This small molecule binds to this protein.
Small molecule (SMILES): CC(=O)N[C@@H]1[C@@H](O)[C@H](O)[C@@H](CO)O[C@H]1O

Sequence of chain 7.D:
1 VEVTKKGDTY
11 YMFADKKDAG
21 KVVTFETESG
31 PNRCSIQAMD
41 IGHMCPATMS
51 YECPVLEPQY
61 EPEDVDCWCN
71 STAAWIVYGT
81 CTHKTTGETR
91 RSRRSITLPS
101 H

Binding-site contacts:
Ligand atom C1 contacts residue ASN32 of chain 7.D at 4.5 Å.
Ligand atom C6 contacts residue ARG33 of chain 7.D at 3.3 Å.
Ligand atom C3 contacts residue PRO31 of chain 7.D at 3.3 Å (hydrophobic).
Ligand atom C5 contacts residue ARG33 of chain 7.D at 4.4 Å.
Ligand atom O7 contacts residue ASN70 of chain 7.D at 3.3 Å (h-bond).
Ligand atom O7 contacts residue SER29 of chain 7.D at 4.4 Å.
Ligand atom C7 contacts residue PRO31 of chain 7.D at 3.1 Å (hydrophobic).
Ligand atom O3 contacts residue PRO31 of chain 7.D at 3.4 Å (h-bond).
Ligand atom N2 contacts residue ASN70 of chain 7.D at 2.9 Å (h-bond).
Ligand atom C1 contacts residue ARG33 of chain 7.D at 4.3 Å.
Ligand atom C3 contacts residue ASN70 of chain 7.D at 3.8 Å.
Ligand atom N2 contacts residue ASN32 of chain 7.D at 4.0 Å.
Ligand atom C8 contacts residue PRO31 of chain 7.D at 4.4 Å (hydrophobic).
Ligand atom C8 contacts residue ASN70 of chain 7.D at 3.9 Å.
Ligand atom O7 contacts residue SER71 of chain 7.D at 3.8 Å.
Ligand atom O7 contacts residue PRO31 of chain 7.D at 3.2 Å (h-bond).
Ligand atom C4 contacts residue ASN70 of chain 7.D at 4.2 Å.
Ligand atom C2 contacts residue ASN70 of chain 7.D at 2.5 Å.
Ligand atom C1 contacts residue ASN70 of chain 7.D at 1.4 Å.
Ligand atom O5 contacts residue ASN70 of chain 7.D at 2.4 Å (h-bond).
Ligand atom C1 contacts residue PRO31 of chain 7.D at 4.2 Å (hydrophobic).
Ligand atom C2 contacts residue PRO31 of chain 7.D at 3.4 Å (hydrophobic).
Ligand atom C7 contacts residue ASN70 of chain 7.D at 3.1 Å.
Ligand atom N2 contacts residue PRO31 of chain 7.D at 2.5 Å (h-bond).
Ligand atom O6 contacts residue ARG33 of chain 7.D at 3.2 Å (salt-bridge).
Ligand atom C5 contacts residue ASN70 of chain 7.D at 3.7 Å.